Sequence of chain 1.A:
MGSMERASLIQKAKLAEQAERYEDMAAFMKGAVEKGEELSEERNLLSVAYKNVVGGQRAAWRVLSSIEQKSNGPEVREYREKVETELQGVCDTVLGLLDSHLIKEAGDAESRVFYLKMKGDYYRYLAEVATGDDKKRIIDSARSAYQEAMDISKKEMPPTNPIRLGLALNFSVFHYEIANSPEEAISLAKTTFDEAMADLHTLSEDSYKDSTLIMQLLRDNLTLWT

Binding-site contacts:
Ligand atom CG2 contacts residue V3T1 of chain 1.D at 3.4 Å.
Ligand atom O3P contacts residue ARG134 of chain 1.A at 2.9 Å (salt-bridge).
Ligand atom P contacts residue ARG61 of chain 1.A at 3.7 Å.
Ligand atom O1P contacts residue ARG61 of chain 1.A at 2.9 Å (salt-bridge).
Ligand atom N contacts residue LEU179 of chain 1.A at 3.6 Å.
Ligand atom O2P contacts residue LYS54 of chain 1.A at 2.7 Å (salt-bridge).
Ligand atom C contacts residue ASN180 of chain 1.A at 3.6 Å.
Ligand atom CD contacts residue LEU227 of chain 1.A at 3.7 Å (hydrophobic).
Ligand atom O contacts residue VAL51 of chain 1.A at 3.6 Å.
Ligand atom CB contacts residue TRP235 of chain 1.A at 3.5 Å (hydrophobic).
Ligand atom CA contacts residue LEU234 of chain 1.A at 3.7 Å (hydrophobic).
Ligand atom O contacts residue ASN55 of chain 1.A at 3.0 Å (h-bond).
Ligand atom O contacts residue GLU187 of chain 1.A at 3.3 Å (salt-bridge).
Ligand atom N contacts residue ASN231 of chain 1.A at 2.9 Å (h-bond).
Ligand atom N contacts residue GLU19 of chain 1.A at 2.8 Å (salt-bridge).
Ligand atom O3P contacts residue LYS54 of chain 1.A at 3.7 Å.
Ligand atom O3P contacts residue TYR135 of chain 1.A at 2.5 Å (h-bond).
Ligand atom CA contacts residue ASN55 of chain 1.A at 3.5 Å.
Ligand atom CG1 contacts residue LEU179 of chain 1.A at 3.7 Å (hydrophobic).
Ligand atom CA contacts residue ASN231 of chain 1.A at 3.7 Å.
Ligand atom O contacts residue ASN231 of chain 1.A at 2.9 Å (h-bond).
Ligand atom CG1 contacts residue GLY176 of chain 1.A at 3.8 Å.
Ligand atom C contacts residue ASN55 of chain 1.A at 3.6 Å.
Ligand atom O contacts residue LYS54 of chain 1.A at 3.0 Å (salt-bridge).
Ligand atom CB contacts residue ASN55 of chain 1.A at 3.5 Å.
Ligand atom O contacts residue LYS54 of chain 1.A at 3.6 Å.
Ligand atom O2P contacts residue ARG61 of chain 1.A at 2.9 Å (salt-bridge).
Ligand atom P contacts residue TYR135 of chain 1.A at 3.8 Å.
Ligand atom CA contacts residue GLU19 of chain 1.A at 3.5 Å.
Ligand atom O contacts residue VAL183 of chain 1.A at 3.5 Å.
Ligand atom O1P contacts residue ARG134 of chain 1.A at 2.8 Å (salt-bridge).
Ligand atom N contacts residue ASN180 of chain 1.A at 2.9 Å (h-bond).
Ligand atom CB contacts residue ASN180 of chain 1.A at 3.4 Å.
Ligand atom CB contacts residue GLU187 of chain 1.A at 3.2 Å.
Ligand atom CA contacts residue ASN180 of chain 1.A at 3.4 Å.
Ligand atom CB contacts residue GLU19 of chain 1.A at 3.1 Å.
Ligand atom C contacts residue GLU19 of chain 1.A at 3.7 Å.
Ligand atom O contacts residue LYS54 of chain 1.A at 3.3 Å.
Ligand atom N contacts residue LEU234 of chain 1.A at 3.3 Å.
Ligand atom O contacts residue VAL51 of chain 1.A at 3.6 Å.

The protein below binds the small molecule below.
Small molecule (SMILES): CC[C@H](C)[C@H](NC(=O)[C@H](COP(=O)(O)O)NC(=O)CNC(=O)[C@H](C)N)C(=O)N1CCC[C@H]1C(=O)NCC(=O)N[C@@H](C)C(=O)N[C@@H](C)C(=O)N[C@H](C=O)CO